Sequence of chain 4.C:
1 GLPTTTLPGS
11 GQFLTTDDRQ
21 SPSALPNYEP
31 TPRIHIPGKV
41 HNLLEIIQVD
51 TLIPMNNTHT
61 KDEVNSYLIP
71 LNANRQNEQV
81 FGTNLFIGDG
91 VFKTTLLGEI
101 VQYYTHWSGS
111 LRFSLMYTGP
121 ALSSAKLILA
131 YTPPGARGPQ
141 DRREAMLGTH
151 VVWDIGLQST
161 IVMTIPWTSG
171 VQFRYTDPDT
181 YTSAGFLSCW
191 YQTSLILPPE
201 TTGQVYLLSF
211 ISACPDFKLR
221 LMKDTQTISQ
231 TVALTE

Binding-site contacts:
Ligand atom O1B contacts residue ILE104 of chain 3.A at 3.8 Å.
Ligand atom C5B contacts residue MET224 of chain 3.A at 3.5 Å (hydrophobic).
Ligand atom C2B contacts residue VAL188 of chain 3.A at 3.7 Å (hydrophobic).
Ligand atom N2 contacts residue ASN219 of chain 3.A at 3.6 Å.
Ligand atom C2A contacts residue MET224 of chain 3.A at 3.4 Å (hydrophobic).
Ligand atom C5 contacts residue LEU106 of chain 3.A at 3.7 Å (hydrophobic).
Ligand atom C5C contacts residue VAL191 of chain 3.A at 3.9 Å (hydrophobic).
Ligand atom C3C contacts residue TYR128 of chain 3.A at 3.4 Å (hydrophobic).
Ligand atom C3B contacts residue TYR152 of chain 3.A at 3.7 Å (hydrophobic).
Ligand atom C31 contacts residue TYR197 of chain 3.A at 3.9 Å (hydrophobic).
Ligand atom CL1 contacts residue ILE104 of chain 3.A at 3.5 Å.
Ligand atom C4A contacts residue PRO174 of chain 3.A at 3.3 Å (hydrophobic).
Ligand atom C2C contacts residue TYR128 of chain 3.A at 3.8 Å (hydrophobic).
Ligand atom O1A contacts residue PHE186 of chain 3.A at 2.8 Å.
Ligand atom C5B contacts residue PHE186 of chain 3.A at 3.5 Å (hydrophobic).
Ligand atom C4C contacts residue VAL191 of chain 3.A at 3.5 Å (hydrophobic).
Ligand atom C5A contacts residue ALA150 of chain 3.A at 3.9 Å (hydrophobic).
Ligand atom O1A contacts residue MET224 of chain 3.A at 2.8 Å.
Ligand atom CL1 contacts residue TYR128 of chain 3.A at 3.3 Å.
Ligand atom C4B contacts residue PHE186 of chain 3.A at 3.4 Å (hydrophobic).
Ligand atom C5A contacts residue PHE186 of chain 3.A at 3.4 Å (hydrophobic).
Ligand atom N3A contacts residue PHE186 of chain 3.A at 3.9 Å.
Ligand atom C2B contacts residue TYR152 of chain 3.A at 3.8 Å (hydrophobic).
Ligand atom C5A contacts residue VAL176 of chain 3.A at 3.2 Å (hydrophobic).
Ligand atom C4C contacts residue VAL188 of chain 3.A at 3.9 Å (hydrophobic).
Ligand atom C1B contacts residue VAL188 of chain 3.A at 3.9 Å (hydrophobic).
Ligand atom C4 contacts residue LEU106 of chain 3.A at 3.6 Å (hydrophobic).
Ligand atom N3A contacts residue PRO174 of chain 3.A at 3.7 Å.
Ligand atom C2C contacts residue TYR197 of chain 3.A at 3.8 Å (hydrophobic).
Ligand atom O1 contacts residue MET221 of chain 3.A at 3.2 Å (h-bond).
Ligand atom C5C contacts residue TYR152 of chain 3.A at 3.9 Å (hydrophobic).
Ligand atom C6B contacts residue TYR128 of chain 3.A at 3.8 Å (hydrophobic).
Ligand atom C4B contacts residue MET224 of chain 3.A at 3.8 Å (hydrophobic).
Ligand atom C1C contacts residue LEU106 of chain 3.A at 3.5 Å (hydrophobic).
Ligand atom C4B contacts residue TYR152 of chain 3.A at 3.8 Å (hydrophobic).
Ligand atom N3A contacts residue ALA24 of chain 3.C at 3.6 Å.
Ligand atom C1C contacts residue TYR128 of chain 3.A at 3.7 Å (hydrophobic).
Ligand atom C5C contacts residue VAL188 of chain 3.A at 3.9 Å (hydrophobic).
Ligand atom C2A contacts residue PHE186 of chain 3.A at 3.2 Å (hydrophobic).
Ligand atom C5A contacts residue MET224 of chain 3.A at 3.5 Å (hydrophobic).

Sequence of chain 3.C:
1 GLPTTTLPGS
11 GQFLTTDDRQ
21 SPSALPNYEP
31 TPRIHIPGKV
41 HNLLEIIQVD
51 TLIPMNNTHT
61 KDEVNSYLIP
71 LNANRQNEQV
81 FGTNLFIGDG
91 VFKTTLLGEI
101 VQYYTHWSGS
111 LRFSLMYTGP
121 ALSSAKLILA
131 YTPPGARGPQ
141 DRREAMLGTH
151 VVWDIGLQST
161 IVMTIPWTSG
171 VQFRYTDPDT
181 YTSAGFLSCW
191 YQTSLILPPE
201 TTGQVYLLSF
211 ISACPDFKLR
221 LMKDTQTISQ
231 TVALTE

Sequence of chain 3.A:
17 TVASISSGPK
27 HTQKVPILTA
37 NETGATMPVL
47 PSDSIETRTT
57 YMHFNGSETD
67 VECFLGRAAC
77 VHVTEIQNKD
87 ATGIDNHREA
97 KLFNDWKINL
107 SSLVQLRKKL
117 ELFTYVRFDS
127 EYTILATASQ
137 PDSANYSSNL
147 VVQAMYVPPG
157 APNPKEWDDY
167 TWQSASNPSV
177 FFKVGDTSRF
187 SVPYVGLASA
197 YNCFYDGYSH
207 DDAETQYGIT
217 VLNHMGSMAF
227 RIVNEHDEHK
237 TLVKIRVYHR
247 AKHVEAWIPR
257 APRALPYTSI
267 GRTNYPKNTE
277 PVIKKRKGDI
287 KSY

A protein and the small-molecule ligand that binds it are described below.
Small molecule (SMILES): Cc1cc(CCCCCOc2ccc(C3=NCCO3)cc2Cl)on1